Binding-site contacts:
Ligand atom C contacts residue MET306 of chain 1.A at 4.0 Å (hydrophobic).
Ligand atom C11 contacts residue MET204 of chain 1.A at 3.6 Å (hydrophobic).
Ligand atom N contacts residue MET204 of chain 1.A at 3.5 Å.
Ligand atom C19 contacts residue LEU90 of chain 1.A at 3.7 Å (hydrophobic).
Ligand atom O1 contacts residue MET124 of chain 1.A at 3.5 Å.
Ligand atom O2 contacts residue HIS288 of chain 1.A at 2.9 Å.
Ligand atom O contacts residue GLN166 of chain 1.A at 3.1 Å (h-bond).
Ligand atom C15 contacts residue TYR187 of chain 1.A at 3.8 Å (hydrophobic).
Ligand atom C15 contacts residue TRP180 of chain 1.A at 3.9 Å (hydrophobic).
Ligand atom C5 contacts residue MET124 of chain 1.A at 3.8 Å (hydrophobic).
Ligand atom C18 contacts residue LEU90 of chain 1.A at 4.0 Å (hydrophobic).
Ligand atom CL contacts residue MET306 of chain 1.A at 3.6 Å.
Ligand atom C19 contacts residue TRP180 of chain 1.A at 3.7 Å (hydrophobic).
Ligand atom O contacts residue MET204 of chain 1.A at 3.8 Å.
Ligand atom C21 contacts residue LEU87 of chain 1.A at 3.8 Å (hydrophobic).
Ligand atom O1 contacts residue VAL92 of chain 1.A at 3.3 Å.
Ligand atom C14 contacts residue MET124 of chain 1.A at 3.6 Å (hydrophobic).
Ligand atom C22 contacts residue LEU121 of chain 1.A at 4.0 Å (hydrophobic).
Ligand atom C17 contacts residue TYR187 of chain 1.A at 3.6 Å (hydrophobic).
Ligand atom CL contacts residue PHE301 of chain 1.A at 3.5 Å.
Ligand atom CL contacts residue ALA125 of chain 1.A at 3.9 Å.
Ligand atom C5 contacts residue ALA125 of chain 1.A at 3.9 Å (hydrophobic).
Ligand atom C8 contacts residue LEU90 of chain 1.A at 4.0 Å (hydrophobic).
Ligand atom CL contacts residue ALA302 of chain 1.A at 4.0 Å.
Ligand atom C20 contacts residue GLN166 of chain 1.A at 4.1 Å.
Ligand atom C11 contacts residue GLN166 of chain 1.A at 4.0 Å.
Ligand atom C13 contacts residue MET124 of chain 1.A at 3.8 Å (hydrophobic).
Ligand atom C4 contacts residue MET124 of chain 1.A at 3.8 Å (hydrophobic).
Ligand atom C20 contacts residue HIS208 of chain 1.A at 3.7 Å.
Ligand atom C14 contacts residue TYR187 of chain 1.A at 3.5 Å (hydrophobic).
Ligand atom C19 contacts residue LEU205 of chain 1.A at 4.0 Å (hydrophobic).
Ligand atom C20 contacts residue TRP180 of chain 1.A at 3.5 Å (hydrophobic).
Ligand atom C18 contacts residue MET204 of chain 1.A at 3.9 Å (hydrophobic).
Ligand atom C16 contacts residue TRP180 of chain 1.A at 4.0 Å (hydrophobic).
Ligand atom C22 contacts residue MET124 of chain 1.A at 3.8 Å (hydrophobic).
Ligand atom C17 contacts residue PHE169 of chain 1.A at 3.6 Å (hydrophobic).
Ligand atom C16 contacts residue PHE169 of chain 1.A at 3.7 Å (hydrophobic).
Ligand atom C20 contacts residue MET204 of chain 1.A at 3.9 Å (hydrophobic).
Ligand atom C9 contacts residue MET204 of chain 1.A at 3.5 Å (hydrophobic).
Ligand atom CL contacts residue LEU121 of chain 1.A at 3.8 Å.

Sequence of chain 1.A:
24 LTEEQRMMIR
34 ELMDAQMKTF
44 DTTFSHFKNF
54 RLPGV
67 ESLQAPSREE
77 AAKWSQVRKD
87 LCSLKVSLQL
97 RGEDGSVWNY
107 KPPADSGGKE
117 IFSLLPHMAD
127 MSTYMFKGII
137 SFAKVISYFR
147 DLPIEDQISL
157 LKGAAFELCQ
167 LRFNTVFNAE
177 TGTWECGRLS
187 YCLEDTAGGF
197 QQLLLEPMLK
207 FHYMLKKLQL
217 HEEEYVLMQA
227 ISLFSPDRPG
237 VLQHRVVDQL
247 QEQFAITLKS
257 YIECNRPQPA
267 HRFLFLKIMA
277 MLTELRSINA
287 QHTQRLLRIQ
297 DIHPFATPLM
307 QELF

The small molecule below binds the protein below.
Small molecule (SMILES): CC(C)[C@@H](NC(=O)CC1CC1)C(=O)N1CC[C@](O)(c2ccc(Cl)cc2)C(C)(C)C1